Sequence of chain 1.B:
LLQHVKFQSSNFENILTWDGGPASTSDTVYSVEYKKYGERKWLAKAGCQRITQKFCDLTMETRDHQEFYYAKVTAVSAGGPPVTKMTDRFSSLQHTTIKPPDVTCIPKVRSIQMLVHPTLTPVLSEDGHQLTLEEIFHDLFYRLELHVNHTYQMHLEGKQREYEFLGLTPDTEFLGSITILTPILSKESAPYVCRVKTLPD

Sequence of chain 1.C:
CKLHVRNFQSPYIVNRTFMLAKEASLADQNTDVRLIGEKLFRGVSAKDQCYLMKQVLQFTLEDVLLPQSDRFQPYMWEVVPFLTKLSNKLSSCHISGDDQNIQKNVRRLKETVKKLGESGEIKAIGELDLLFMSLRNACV

Binding-site contacts:
Ligand atom O7 contacts residue LEU185 of chain 1.B at 3.5 Å (h-bond).
Ligand atom N2 contacts residue ASN21 of chain 1.C at 2.9 Å (h-bond).
Ligand atom C5 contacts residue ASN21 of chain 1.C at 3.7 Å.
Ligand atom C4 contacts residue MET25 of chain 1.C at 4.3 Å (hydrophobic).
Ligand atom C2 contacts residue MET25 of chain 1.C at 4.4 Å (hydrophobic).
Ligand atom C8 contacts residue PHE24 of chain 1.C at 3.9 Å (hydrophobic).
Ligand atom O5 contacts residue ASN21 of chain 1.C at 2.4 Å (h-bond).
Ligand atom C1 contacts residue ASN21 of chain 1.C at 1.4 Å.
Ligand atom C7 contacts residue ASN21 of chain 1.C at 2.9 Å.
Ligand atom C8 contacts residue ASN21 of chain 1.C at 4.3 Å.
Ligand atom C2 contacts residue ASN21 of chain 1.C at 2.5 Å.
Ligand atom O4 contacts residue MET25 of chain 1.C at 4.3 Å.
Ligand atom O7 contacts residue SER186 of chain 1.B at 3.4 Å.
Ligand atom O7 contacts residue ASN21 of chain 1.C at 2.5 Å (h-bond).
Ligand atom C3 contacts residue ASN21 of chain 1.C at 3.8 Å.
Ligand atom C7 contacts residue SER186 of chain 1.B at 4.5 Å.
Ligand atom C1 contacts residue MET25 of chain 1.C at 3.7 Å (hydrophobic).
Ligand atom C8 contacts residue LEU185 of chain 1.B at 4.1 Å (hydrophobic).
Ligand atom C7 contacts residue LEU185 of chain 1.B at 4.0 Å (hydrophobic).
Ligand atom C3 contacts residue MET25 of chain 1.C at 3.8 Å (hydrophobic).
Ligand atom C5 contacts residue MET25 of chain 1.C at 4.2 Å (hydrophobic).
Ligand atom C4 contacts residue ASN21 of chain 1.C at 4.3 Å.

A small-molecule ligand and the protein it binds are described below.
Small molecule (SMILES): CC(=O)N[C@H]1[C@H](O[C@H]2[C@H](O)[C@@H](NC(C)=O)CO[C@@H]2CO[C@@H]2O[C@@H](C)[C@@H](O)[C@@H](O)[C@@H]2O)O[C@H](CO)[C@@H](O)[C@@H]1O